Binding-site contacts:
Ligand atom NZ contacts residue ASN228 of chain 1.F at 3.4 Å (h-bond).
Ligand atom CG contacts residue MET246 of chain 1.F at 3.8 Å (hydrophobic).
Ligand atom CG contacts residue HIS143 of chain 1.F at 4.3 Å.
Ligand atom C contacts residue MET249 of chain 1.F at 3.9 Å (hydrophobic).
Ligand atom N contacts residue GLY148 of chain 1.F at 4.2 Å.
Ligand atom O contacts residue TRP177 of chain 1.F at 4.3 Å.
Ligand atom OXT contacts residue HIS143 of chain 1.F at 2.9 Å (h-bond).
Ligand atom O contacts residue HIS146 of chain 1.F at 3.6 Å.
Ligand atom N contacts residue TRP147 of chain 1.F at 3.0 Å (h-bond).
Ligand atom N contacts residue THR245 of chain 1.F at 2.8 Å (h-bond).
Ligand atom O contacts residue TRP147 of chain 1.F at 4.0 Å.
Ligand atom C contacts residue ARG83 of chain 1.F at 3.6 Å.
Ligand atom OXT contacts residue MET249 of chain 1.F at 3.3 Å (h-bond).
Ligand atom C contacts residue TRP147 of chain 1.F at 4.0 Å (hydrophobic).
Ligand atom O contacts residue ARG83 of chain 1.F at 2.9 Å (salt-bridge).
Ligand atom O contacts residue THR78 of chain 1.F at 4.2 Å.
Ligand atom CA contacts residue HIS146 of chain 1.F at 3.8 Å.
Ligand atom CB contacts residue MET246 of chain 1.F at 3.8 Å (hydrophobic).
Ligand atom O contacts residue THR245 of chain 1.F at 3.5 Å.
Ligand atom CE contacts residue GLU129 of chain 1.F at 3.7 Å.
Ligand atom NZ contacts residue CYS230 of chain 1.F at 4.2 Å.
Ligand atom CD contacts residue GLU129 of chain 1.F at 3.5 Å.
Ligand atom CG contacts residue MET249 of chain 1.F at 4.3 Å (hydrophobic).
Ligand atom CE contacts residue MET246 of chain 1.F at 4.0 Å (hydrophobic).
Ligand atom OXT contacts residue HIS146 of chain 1.F at 3.5 Å.
Ligand atom CD contacts residue MET246 of chain 1.F at 3.9 Å (hydrophobic).
Ligand atom CB contacts residue THR245 of chain 1.F at 3.6 Å.
Ligand atom CE contacts residue ILE132 of chain 1.F at 4.2 Å (hydrophobic).
Ligand atom N contacts residue TRP177 of chain 1.F at 3.5 Å.
Ligand atom CB contacts residue MET249 of chain 1.F at 3.9 Å (hydrophobic).
Ligand atom C contacts residue THR245 of chain 1.F at 3.9 Å.
Ligand atom CG contacts residue PHE250 of chain 1.F at 4.2 Å (hydrophobic).
Ligand atom NZ contacts residue GLU129 of chain 1.F at 3.0 Å (salt-bridge).
Ligand atom CA contacts residue THR245 of chain 1.F at 3.6 Å.
Ligand atom C contacts residue HIS143 of chain 1.F at 4.0 Å.
Ligand atom CE contacts residue ASN228 of chain 1.F at 3.4 Å.
Ligand atom O contacts residue LEU75 of chain 1.F at 4.1 Å.
Ligand atom OXT contacts residue ARG83 of chain 1.F at 3.0 Å (salt-bridge).
Ligand atom CA contacts residue TRP147 of chain 1.F at 3.6 Å (hydrophobic).
Ligand atom C contacts residue HIS146 of chain 1.F at 3.6 Å.

Sequence of chain 1.F:
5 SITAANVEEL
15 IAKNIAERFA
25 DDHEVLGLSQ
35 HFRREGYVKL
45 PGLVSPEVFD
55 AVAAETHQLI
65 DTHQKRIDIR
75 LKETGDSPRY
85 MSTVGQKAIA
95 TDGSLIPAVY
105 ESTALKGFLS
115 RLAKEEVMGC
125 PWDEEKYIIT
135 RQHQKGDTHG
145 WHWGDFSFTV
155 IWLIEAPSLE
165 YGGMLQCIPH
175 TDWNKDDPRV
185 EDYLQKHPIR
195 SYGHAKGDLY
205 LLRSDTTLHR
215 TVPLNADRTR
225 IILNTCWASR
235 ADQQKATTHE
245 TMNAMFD

The protein below binds the small molecule below.
Small molecule (SMILES): N[C@@H](CCCC[NH3+])C(=O)O